Sequence of chain 1.B:
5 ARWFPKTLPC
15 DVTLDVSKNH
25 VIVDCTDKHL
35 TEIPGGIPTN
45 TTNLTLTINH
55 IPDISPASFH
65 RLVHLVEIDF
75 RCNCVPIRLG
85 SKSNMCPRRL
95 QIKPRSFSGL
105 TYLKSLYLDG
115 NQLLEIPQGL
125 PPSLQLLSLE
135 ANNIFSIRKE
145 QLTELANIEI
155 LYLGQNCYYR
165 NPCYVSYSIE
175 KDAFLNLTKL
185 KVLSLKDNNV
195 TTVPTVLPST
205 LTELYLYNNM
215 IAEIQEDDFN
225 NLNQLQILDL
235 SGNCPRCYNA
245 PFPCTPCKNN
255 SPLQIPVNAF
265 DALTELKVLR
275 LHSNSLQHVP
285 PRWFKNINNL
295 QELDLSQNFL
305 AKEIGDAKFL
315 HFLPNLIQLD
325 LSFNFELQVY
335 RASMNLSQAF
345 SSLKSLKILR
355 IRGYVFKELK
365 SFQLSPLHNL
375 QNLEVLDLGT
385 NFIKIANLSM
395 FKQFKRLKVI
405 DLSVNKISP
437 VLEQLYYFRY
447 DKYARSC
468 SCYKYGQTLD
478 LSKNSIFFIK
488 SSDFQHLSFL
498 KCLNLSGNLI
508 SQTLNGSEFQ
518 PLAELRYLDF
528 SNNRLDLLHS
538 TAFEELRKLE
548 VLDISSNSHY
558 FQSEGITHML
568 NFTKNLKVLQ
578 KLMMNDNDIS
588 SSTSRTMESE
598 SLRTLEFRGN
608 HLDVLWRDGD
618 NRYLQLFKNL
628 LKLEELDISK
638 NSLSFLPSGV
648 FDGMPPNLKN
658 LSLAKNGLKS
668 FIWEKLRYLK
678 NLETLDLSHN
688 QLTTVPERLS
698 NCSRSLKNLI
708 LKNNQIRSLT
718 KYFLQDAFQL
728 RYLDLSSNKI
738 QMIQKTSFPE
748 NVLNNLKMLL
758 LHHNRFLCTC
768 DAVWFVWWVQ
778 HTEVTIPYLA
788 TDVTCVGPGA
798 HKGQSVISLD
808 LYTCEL

Sequence of chain 1.A:
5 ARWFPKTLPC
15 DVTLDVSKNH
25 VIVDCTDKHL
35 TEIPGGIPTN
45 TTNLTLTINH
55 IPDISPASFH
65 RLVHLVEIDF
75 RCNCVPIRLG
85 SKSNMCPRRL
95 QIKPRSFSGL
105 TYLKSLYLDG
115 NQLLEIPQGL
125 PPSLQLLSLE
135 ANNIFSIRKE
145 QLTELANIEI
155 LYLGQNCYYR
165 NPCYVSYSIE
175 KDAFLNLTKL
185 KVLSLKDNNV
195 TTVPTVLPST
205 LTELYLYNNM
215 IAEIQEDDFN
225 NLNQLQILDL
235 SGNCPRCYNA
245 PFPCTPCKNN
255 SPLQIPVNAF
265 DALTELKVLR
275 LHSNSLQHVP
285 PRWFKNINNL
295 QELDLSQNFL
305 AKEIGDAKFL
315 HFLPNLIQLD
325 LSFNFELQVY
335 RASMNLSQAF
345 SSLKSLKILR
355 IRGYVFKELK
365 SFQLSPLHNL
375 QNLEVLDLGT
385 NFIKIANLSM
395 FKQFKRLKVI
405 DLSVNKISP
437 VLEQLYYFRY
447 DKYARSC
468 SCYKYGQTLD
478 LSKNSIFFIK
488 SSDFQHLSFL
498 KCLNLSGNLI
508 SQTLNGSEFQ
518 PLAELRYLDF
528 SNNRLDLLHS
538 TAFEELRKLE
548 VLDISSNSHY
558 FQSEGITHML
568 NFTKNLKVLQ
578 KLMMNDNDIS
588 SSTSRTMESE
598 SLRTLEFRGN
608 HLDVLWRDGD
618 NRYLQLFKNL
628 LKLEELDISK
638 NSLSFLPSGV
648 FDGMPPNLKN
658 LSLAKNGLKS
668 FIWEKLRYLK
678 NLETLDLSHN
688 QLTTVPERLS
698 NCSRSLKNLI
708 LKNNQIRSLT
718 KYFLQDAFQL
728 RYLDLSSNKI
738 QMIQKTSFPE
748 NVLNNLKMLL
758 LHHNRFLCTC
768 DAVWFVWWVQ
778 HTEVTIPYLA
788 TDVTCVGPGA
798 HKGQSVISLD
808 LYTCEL

Binding-site contacts:
Ligand atom C8 contacts residue PHE386 of chain 1.B at 3.5 Å (hydrophobic).
Ligand atom N1 contacts residue THR564 of chain 1.A at 3.2 Å (h-bond).
Ligand atom N contacts residue PHE386 of chain 1.B at 3.4 Å.
Ligand atom C12 contacts residue PHE329 of chain 1.B at 3.6 Å (hydrophobic).
Ligand atom C12 contacts residue VAL359 of chain 1.B at 3.8 Å (hydrophobic).
Ligand atom C12 contacts residue PHE386 of chain 1.B at 3.7 Å (hydrophobic).
Ligand atom N contacts residue THR510 of chain 1.A at 3.9 Å.
Ligand atom C7 contacts residue PHE386 of chain 1.B at 3.6 Å (hydrophobic).
Ligand atom N1 contacts residue ASP533 of chain 1.A at 2.6 Å (salt-bridge).
Ligand atom C9 contacts residue THR564 of chain 1.A at 3.9 Å.
Ligand atom C8 contacts residue LEU535 of chain 1.A at 3.8 Å (hydrophobic).
Ligand atom C12 contacts residue GLY562 of chain 1.A at 3.6 Å.
Ligand atom C7 contacts residue LEU535 of chain 1.A at 4.0 Å (hydrophobic).
Ligand atom C1 contacts residue THR510 of chain 1.A at 3.6 Å.
Ligand atom N1 contacts residue ILE563 of chain 1.A at 3.1 Å.
Ligand atom N3 contacts residue PHE386 of chain 1.B at 3.8 Å.
Ligand atom C10 contacts residue THR564 of chain 1.A at 3.2 Å.
Ligand atom C5 contacts residue PHE386 of chain 1.B at 4.0 Å (hydrophobic).
Ligand atom N2 contacts residue THR564 of chain 1.A at 3.1 Å (h-bond).
Ligand atom C6 contacts residue PHE386 of chain 1.B at 3.5 Å (hydrophobic).
Ligand atom C11 contacts residue PHE386 of chain 1.B at 3.4 Å (hydrophobic).
Ligand atom N2 contacts residue PHE386 of chain 1.B at 3.9 Å.
Ligand atom C4 contacts residue PHE386 of chain 1.B at 3.8 Å (hydrophobic).
Ligand atom C16 contacts residue PHE329 of chain 1.B at 3.9 Å (hydrophobic).
Ligand atom C2 contacts residue LEU535 of chain 1.A at 3.9 Å (hydrophobic).
Ligand atom C16 contacts residue VAL333 of chain 1.B at 3.5 Å (hydrophobic).
Ligand atom C3 contacts residue PHE386 of chain 1.B at 3.7 Å (hydrophobic).
Ligand atom N4 contacts residue GLY562 of chain 1.A at 3.7 Å.
Ligand atom C5 contacts residue SO41 of chain 1.Q at 3.8 Å.
Ligand atom C7 contacts residue ASP533 of chain 1.A at 3.4 Å.
Ligand atom C2 contacts residue PHE386 of chain 1.B at 3.5 Å (hydrophobic).
Ligand atom N contacts residue ASP533 of chain 1.A at 2.6 Å (salt-bridge).
Ligand atom C contacts residue SO41 of chain 1.Q at 3.5 Å.
Ligand atom C5 contacts residue TYR334 of chain 1.B at 3.5 Å (hydrophobic).
Ligand atom C2 contacts residue ASP533 of chain 1.A at 3.6 Å.
Ligand atom C13 contacts residue VAL359 of chain 1.B at 3.8 Å (hydrophobic).
Ligand atom N4 contacts residue PHE329 of chain 1.B at 3.1 Å.
Ligand atom C1 contacts residue ASP533 of chain 1.A at 3.7 Å.
Ligand atom C1 contacts residue PHE386 of chain 1.B at 3.7 Å (hydrophobic).
Ligand atom C11 contacts residue GLY562 of chain 1.A at 3.2 Å.

The protein below binds the small molecule below.
Small molecule (SMILES): CCNCc1nc2c(N)nc3ccccc3c2n1CC(C)(C)O